A protein and the small-molecule ligand that binds it are described below.
Small molecule (SMILES): N[C@@H](CS)C(=O)O

Sequence of chain 60.A:
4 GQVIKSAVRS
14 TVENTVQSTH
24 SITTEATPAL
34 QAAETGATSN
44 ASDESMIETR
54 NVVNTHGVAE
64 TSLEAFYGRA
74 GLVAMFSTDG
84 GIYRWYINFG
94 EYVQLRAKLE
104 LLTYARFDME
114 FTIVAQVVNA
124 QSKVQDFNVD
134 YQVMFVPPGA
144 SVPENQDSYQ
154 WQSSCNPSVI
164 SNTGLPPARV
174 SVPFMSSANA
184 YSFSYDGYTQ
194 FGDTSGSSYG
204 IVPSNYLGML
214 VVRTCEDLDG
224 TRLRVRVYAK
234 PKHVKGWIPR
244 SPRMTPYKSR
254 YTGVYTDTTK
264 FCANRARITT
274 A

Sequence of chain 60.C:
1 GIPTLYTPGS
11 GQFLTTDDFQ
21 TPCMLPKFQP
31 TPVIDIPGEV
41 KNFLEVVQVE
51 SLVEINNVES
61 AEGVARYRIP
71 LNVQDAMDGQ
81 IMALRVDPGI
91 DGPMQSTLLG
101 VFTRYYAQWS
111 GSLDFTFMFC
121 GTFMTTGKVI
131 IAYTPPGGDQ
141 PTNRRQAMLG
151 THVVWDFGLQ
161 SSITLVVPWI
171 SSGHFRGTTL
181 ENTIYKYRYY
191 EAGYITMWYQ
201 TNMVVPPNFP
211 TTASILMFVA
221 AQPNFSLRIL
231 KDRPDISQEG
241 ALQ

Binding-site contacts:
Ligand atom SG contacts residue GLY1 of chain 60.P at 4.4 Å.
Ligand atom N contacts residue GLY1 of chain 60.P at 2.9 Å (h-bond).
Ligand atom CA contacts residue GLY1 of chain 60.P at 2.4 Å.
Ligand atom SG contacts residue PRO249 of chain 60.A at 3.6 Å.
Ligand atom C contacts residue MET247 of chain 60.A at 3.7 Å (hydrophobic).
Ligand atom CA contacts residue ASP235 of chain 60.C at 4.0 Å.
Ligand atom O contacts residue ASP235 of chain 60.C at 3.4 Å.
Ligand atom SG contacts residue MET247 of chain 60.A at 3.4 Å.
Ligand atom CB contacts residue PRO249 of chain 60.A at 4.3 Å (hydrophobic).
Ligand atom CB contacts residue ASP235 of chain 60.C at 2.8 Å.
Ligand atom C contacts residue GLY1 of chain 60.P at 1.3 Å.
Ligand atom O contacts residue MET247 of chain 60.A at 3.8 Å.
Ligand atom N contacts residue MET247 of chain 60.A at 3.8 Å.
Ligand atom C contacts residue ASP235 of chain 60.C at 4.3 Å.
Ligand atom CB contacts residue GLY1 of chain 60.P at 3.7 Å.
Ligand atom N contacts residue PRO249 of chain 60.A at 3.5 Å.
Ligand atom SG contacts residue ILE236 of chain 60.C at 4.3 Å.
Ligand atom O contacts residue ARG233 of chain 60.C at 4.1 Å.
Ligand atom SG contacts residue ASP235 of chain 60.C at 3.7 Å.
Ligand atom CB contacts residue THR248 of chain 60.A at 4.5 Å.
Ligand atom O contacts residue GLY1 of chain 60.P at 2.2 Å (h-bond).
Ligand atom SG contacts residue THR248 of chain 60.A at 3.2 Å (h-bond).
Ligand atom CA contacts residue MET247 of chain 60.A at 4.2 Å (hydrophobic).
Ligand atom N contacts residue THR248 of chain 60.A at 4.1 Å.